Binding-site contacts:
Ligand atom N12 contacts residue PHE268 of chain 1.A at 3.9 Å.
Ligand atom C2 contacts residue ASP336 of chain 1.A at 3.9 Å.
Ligand atom C18 contacts residue MET420 of chain 1.A at 3.7 Å (hydrophobic).
Ligand atom C15 contacts residue HIS525 of chain 1.A at 3.8 Å.
Ligand atom C17 contacts residue MET420 of chain 1.A at 3.6 Å (hydrophobic).
Ligand atom C8 contacts residue ASP336 of chain 1.A at 2.5 Å.
Ligand atom N10 contacts residue TYR467 of chain 1.A at 2.6 Å (h-bond).
Ligand atom C9 contacts residue ASP336 of chain 1.A at 3.0 Å.
Ligand atom C18 contacts residue LEU409 of chain 1.A at 3.8 Å (hydrophobic).
Ligand atom C7 contacts residue TYR467 of chain 1.A at 4.0 Å (hydrophobic).
Ligand atom N12 contacts residue HIS525 of chain 1.A at 3.8 Å.
Ligand atom C7 contacts residue TYR384 of chain 1.A at 3.5 Å (hydrophobic).
Ligand atom C16 contacts residue MET420 of chain 1.A at 3.8 Å (hydrophobic).
Ligand atom C7 contacts residue ASP336 of chain 1.A at 3.8 Å.
Ligand atom C5 contacts residue GLN385 of chain 1.A at 3.6 Å.
Ligand atom C2 contacts residue TRP337 of chain 1.A at 4.2 Å (hydrophobic).
Ligand atom C9 contacts residue TYR384 of chain 1.A at 3.5 Å (hydrophobic).
Ligand atom C19 contacts residue LEU409 of chain 1.A at 4.2 Å (hydrophobic).
Ligand atom N11 contacts residue TYR467 of chain 1.A at 3.2 Å (h-bond).
Ligand atom C13 contacts residue TYR467 of chain 1.A at 3.2 Å (hydrophobic).
Ligand atom N10 contacts residue TYR384 of chain 1.A at 2.6 Å (h-bond).
Ligand atom C8 contacts residue TYR467 of chain 1.A at 4.0 Å (hydrophobic).
Ligand atom N3 contacts residue MET340 of chain 1.A at 4.2 Å.
Ligand atom C2 contacts residue MET340 of chain 1.A at 4.2 Å (hydrophobic).
Ligand atom C17 contacts residue TRP526 of chain 1.A at 4.2 Å (hydrophobic).
Ligand atom C13 contacts residue PHE268 of chain 1.A at 3.5 Å (hydrophobic).
Ligand atom C9 contacts residue TYR467 of chain 1.A at 3.2 Å (hydrophobic).
Ligand atom C17 contacts residue LEU409 of chain 1.A at 3.8 Å (hydrophobic).
Ligand atom N11 contacts residue TYR384 of chain 1.A at 2.7 Å (h-bond).
Ligand atom C15 contacts residue TRP526 of chain 1.A at 4.2 Å (hydrophobic).
Ligand atom N12 contacts residue TYR467 of chain 1.A at 3.5 Å (h-bond).
Ligand atom C14 contacts residue TYR384 of chain 1.A at 4.1 Å (hydrophobic).
Ligand atom C1 contacts residue TRP337 of chain 1.A at 4.0 Å (hydrophobic).
Ligand atom C14 contacts residue TYR467 of chain 1.A at 4.2 Å (hydrophobic).
Ligand atom N11 contacts residue GLN385 of chain 1.A at 3.5 Å (h-bond).
Ligand atom N12 contacts residue ASP336 of chain 1.A at 2.9 Å (salt-bridge).
Ligand atom C1 contacts residue ASP336 of chain 1.A at 4.0 Å.
Ligand atom C2 contacts residue THR361 of chain 1.A at 4.0 Å.
Ligand atom C7 contacts residue GLN385 of chain 1.A at 4.2 Å.
Ligand atom C8 contacts residue TYR384 of chain 1.A at 4.0 Å (hydrophobic).

This small molecule binds to this protein.
Small molecule (SMILES): c1cc(-c2cc(NCC3CCCCC3)n[nH]2)ccn1

Sequence of chain 1.A:
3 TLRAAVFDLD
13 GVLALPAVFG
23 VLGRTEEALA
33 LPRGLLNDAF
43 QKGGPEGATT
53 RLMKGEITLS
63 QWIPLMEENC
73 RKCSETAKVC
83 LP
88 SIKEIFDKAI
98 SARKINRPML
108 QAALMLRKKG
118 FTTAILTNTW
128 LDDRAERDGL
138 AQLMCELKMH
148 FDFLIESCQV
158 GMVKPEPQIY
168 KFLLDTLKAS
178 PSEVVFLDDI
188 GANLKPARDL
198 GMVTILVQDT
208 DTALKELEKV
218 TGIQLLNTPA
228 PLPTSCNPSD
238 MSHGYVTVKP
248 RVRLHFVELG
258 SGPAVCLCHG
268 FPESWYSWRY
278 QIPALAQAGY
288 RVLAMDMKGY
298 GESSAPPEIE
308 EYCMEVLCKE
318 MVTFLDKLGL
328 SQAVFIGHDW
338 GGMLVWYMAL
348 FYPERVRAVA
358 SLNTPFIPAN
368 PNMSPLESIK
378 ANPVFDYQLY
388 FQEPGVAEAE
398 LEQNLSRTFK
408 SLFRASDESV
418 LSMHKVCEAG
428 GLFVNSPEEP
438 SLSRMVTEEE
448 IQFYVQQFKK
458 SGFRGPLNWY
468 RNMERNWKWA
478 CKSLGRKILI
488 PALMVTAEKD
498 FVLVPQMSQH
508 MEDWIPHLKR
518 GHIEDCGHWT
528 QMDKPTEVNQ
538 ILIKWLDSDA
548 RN